This protein binds this small molecule.
Small molecule (SMILES): CC(=O)N[C@H]1CO[C@H](CO[C@@H]2O[C@@H](C)[C@@H](O)[C@@H](O)[C@@H]2O)[C@@H](O)[C@@H]1O

Binding-site contacts:
Ligand atom O5 contacts residue VAL148 of chain 1.IA at 4.0 Å.
Ligand atom C3 contacts residue THR169 of chain 1.IA at 3.2 Å.
Ligand atom O4 contacts residue THR169 of chain 1.IA at 2.8 Å (h-bond).
Ligand atom O4 contacts residue THR172 of chain 1.IA at 3.5 Å.
Ligand atom C1 contacts residue TYR152 of chain 1.IA at 4.5 Å (hydrophobic).
Ligand atom O4 contacts residue PHE174 of chain 1.IA at 4.3 Å.
Ligand atom N2 contacts residue ASN149 of chain 1.IA at 3.0 Å (h-bond).
Ligand atom O2 contacts residue TYR152 of chain 1.IA at 3.6 Å.
Ligand atom O5 contacts residue VAL148 of chain 1.IA at 4.3 Å.
Ligand atom C2 contacts residue THR169 of chain 1.IA at 4.2 Å.
Ligand atom C2 contacts residue ASN149 of chain 1.IA at 2.5 Å.
Ligand atom O3 contacts residue LEU168 of chain 1.IA at 4.5 Å.
Ligand atom C2 contacts residue VAL148 of chain 1.IA at 4.2 Å (hydrophobic).
Ligand atom C3 contacts residue ASN149 of chain 1.IA at 3.9 Å.
Ligand atom O7 contacts residue ASN149 of chain 1.IA at 2.9 Å (h-bond).
Ligand atom C4 contacts residue THR169 of chain 1.IA at 2.9 Å.
Ligand atom O3 contacts residue THR169 of chain 1.IA at 2.3 Å (h-bond).
Ligand atom C8 contacts residue ASN149 of chain 1.IA at 4.4 Å.
Ligand atom C5 contacts residue ASN149 of chain 1.IA at 3.7 Å.
Ligand atom C5 contacts residue THR169 of chain 1.IA at 4.4 Å.
Ligand atom O5 contacts residue TYR152 of chain 1.IA at 4.1 Å.
Ligand atom C7 contacts residue ASN149 of chain 1.IA at 3.2 Å.
Ligand atom C4 contacts residue ASN149 of chain 1.IA at 4.3 Å.
Ligand atom C1 contacts residue ASN149 of chain 1.IA at 1.5 Å.
Ligand atom O2 contacts residue LEU104 of chain 1.A at 4.0 Å.
Ligand atom C1 contacts residue VAL148 of chain 1.IA at 3.6 Å (hydrophobic).
Ligand atom C5 contacts residue TYR152 of chain 1.IA at 4.1 Å (hydrophobic).
Ligand atom C6 contacts residue TYR152 of chain 1.IA at 3.8 Å (hydrophobic).
Ligand atom O5 contacts residue ASN149 of chain 1.IA at 2.4 Å (h-bond).

Sequence of chain 1.A:
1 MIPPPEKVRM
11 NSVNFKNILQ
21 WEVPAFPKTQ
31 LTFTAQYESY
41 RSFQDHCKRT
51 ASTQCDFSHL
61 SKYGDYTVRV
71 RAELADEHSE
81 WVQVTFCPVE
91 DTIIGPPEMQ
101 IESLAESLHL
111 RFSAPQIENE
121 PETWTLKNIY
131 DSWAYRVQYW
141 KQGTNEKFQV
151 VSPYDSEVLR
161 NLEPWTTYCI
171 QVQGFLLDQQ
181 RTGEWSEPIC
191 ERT

Sequence of chain 1.IA:
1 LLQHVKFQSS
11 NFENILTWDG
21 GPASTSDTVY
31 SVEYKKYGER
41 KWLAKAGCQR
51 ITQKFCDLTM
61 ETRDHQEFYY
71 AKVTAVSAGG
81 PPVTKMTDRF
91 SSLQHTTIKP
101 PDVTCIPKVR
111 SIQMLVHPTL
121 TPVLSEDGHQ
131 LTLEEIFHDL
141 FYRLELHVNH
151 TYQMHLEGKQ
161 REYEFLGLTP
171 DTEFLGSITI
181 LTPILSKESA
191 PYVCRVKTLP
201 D